A protein and the small-molecule ligand that binds it are described below.
Small molecule (SMILES): C=CC1=C(C)C2=N3->[Ni]45<-N6=C(C=c7c(C)c(C=C)c(n74)=C2)C(C)=C(CCC(=O)O)C6=Cc2c(CCC(=O)O)c(C)c(n25)C=C13

Sequence of chain 1.D:
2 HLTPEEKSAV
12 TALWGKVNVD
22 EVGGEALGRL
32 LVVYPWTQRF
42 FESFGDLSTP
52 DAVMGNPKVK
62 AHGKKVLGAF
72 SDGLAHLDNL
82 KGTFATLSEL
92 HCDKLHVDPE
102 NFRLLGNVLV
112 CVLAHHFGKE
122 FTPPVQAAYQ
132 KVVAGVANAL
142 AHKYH

Binding-site contacts:
Ligand atom C1D contacts residue HIS92 of chain 1.D at 3.5 Å.
Ligand atom CBC contacts residue THR38 of chain 1.D at 3.5 Å.
Ligand atom NA contacts residue HIS92 of chain 1.D at 3.3 Å (h-bond).
Ligand atom CMD contacts residue PHE41 of chain 1.D at 3.5 Å (hydrophobic).
Ligand atom O1A contacts residue LYS66 of chain 1.D at 3.6 Å.
Ligand atom CMD contacts residue PHE42 of chain 1.D at 3.8 Å (hydrophobic).
Ligand atom C1B contacts residue VAL67 of chain 1.D at 3.5 Å (hydrophobic).
Ligand atom CBC contacts residue PHE41 of chain 1.D at 3.7 Å (hydrophobic).
Ligand atom CGD contacts residue LEU96 of chain 1.D at 3.7 Å (hydrophobic).
Ligand atom CAA contacts residue LYS66 of chain 1.D at 3.6 Å.
Ligand atom C2B contacts residue VAL67 of chain 1.D at 3.5 Å (hydrophobic).
Ligand atom CHA contacts residue HIS63 of chain 1.D at 3.2 Å.
Ligand atom C4C contacts residue HIS92 of chain 1.D at 3.6 Å.
Ligand atom CAD contacts residue HIS63 of chain 1.D at 3.7 Å.
Ligand atom CHC contacts residue LEU106 of chain 1.D at 3.3 Å (hydrophobic).
Ligand atom C4D contacts residue HIS92 of chain 1.D at 3.6 Å.
Ligand atom CMC contacts residue ASN102 of chain 1.D at 3.5 Å.
Ligand atom CMD contacts residue LEU96 of chain 1.D at 3.7 Å (hydrophobic).
Ligand atom ND contacts residue HIS63 of chain 1.D at 3.6 Å (h-bond).
Ligand atom CMA contacts residue LYS66 of chain 1.D at 3.3 Å.
Ligand atom CBD contacts residue LEU96 of chain 1.D at 3.4 Å (hydrophobic).
Ligand atom O2D contacts residue LEU96 of chain 1.D at 3.5 Å.
Ligand atom C1A contacts residue HIS63 of chain 1.D at 3.6 Å.
Ligand atom C3D contacts residue HIS63 of chain 1.D at 3.5 Å.
Ligand atom NC contacts residue HIS92 of chain 1.D at 3.0 Å (h-bond).
Ligand atom NB contacts residue HIS92 of chain 1.D at 3.3 Å (h-bond).
Ligand atom C2D contacts residue LEU96 of chain 1.D at 3.5 Å (hydrophobic).
Ligand atom ND contacts residue HIS92 of chain 1.D at 2.9 Å (h-bond).
Ligand atom CMB contacts residue ALA70 of chain 1.D at 3.7 Å (hydrophobic).
Ligand atom CAC contacts residue VAL98 of chain 1.D at 3.5 Å (hydrophobic).
Ligand atom C2A contacts residue LEU88 of chain 1.D at 3.8 Å (hydrophobic).
Ligand atom C3B contacts residue VAL67 of chain 1.D at 3.7 Å (hydrophobic).
Ligand atom CHD contacts residue PHE42 of chain 1.D at 3.5 Å (hydrophobic).
Ligand atom CMA contacts residue LEU88 of chain 1.D at 3.6 Å (hydrophobic).
Ligand atom NI contacts residue HIS92 of chain 1.D at 2.3 Å.
Ligand atom C3D contacts residue LEU96 of chain 1.D at 3.7 Å (hydrophobic).
Ligand atom C3A contacts residue LEU88 of chain 1.D at 3.6 Å (hydrophobic).
Ligand atom CBA contacts residue LEU88 of chain 1.D at 3.6 Å (hydrophobic).
Ligand atom CBB contacts residue LEU141 of chain 1.D at 3.7 Å (hydrophobic).
Ligand atom C4D contacts residue HIS63 of chain 1.D at 3.2 Å.